This protein binds this small molecule.
Small molecule (SMILES): Cc1nc2ccc(OCc3nc(-c4ccccc4)cn3C)nn2c1C

Binding-site contacts:
Ligand atom C7 contacts residue PHE283 of chain 1.A at 3.5 Å (hydrophobic).
Ligand atom C22 contacts residue LYS272 of chain 1.A at 3.8 Å.
Ligand atom C21 contacts residue TYR247 of chain 1.A at 3.8 Å (hydrophobic).
Ligand atom C17 contacts residue GLY279 of chain 1.A at 3.4 Å.
Ligand atom N4 contacts residue PHE283 of chain 1.A at 3.7 Å.
Ligand atom C13 contacts residue GLN280 of chain 1.A at 3.5 Å.
Ligand atom C14 contacts residue TYR247 of chain 1.A at 3.3 Å (hydrophobic).
Ligand atom C2 contacts residue PHE250 of chain 1.A at 3.7 Å (hydrophobic).
Ligand atom C8 contacts residue PHE283 of chain 1.A at 3.7 Å (hydrophobic).
Ligand atom C11 contacts residue LEU229 of chain 1.A at 3.8 Å (hydrophobic).
Ligand atom C11 contacts residue ILE246 of chain 1.A at 3.7 Å (hydrophobic).
Ligand atom C20 contacts residue GLY279 of chain 1.A at 3.6 Å.
Ligand atom N18 contacts residue MET267 of chain 1.A at 3.8 Å.
Ligand atom N4 contacts residue GLN280 of chain 1.A at 3.6 Å.
Ligand atom C17 contacts residue MET267 of chain 1.A at 3.7 Å (hydrophobic).
Ligand atom C8 contacts residue ILE246 of chain 1.A at 3.7 Å (hydrophobic).
Ligand atom C5 contacts residue PHE283 of chain 1.A at 3.3 Å (hydrophobic).
Ligand atom C3 contacts residue PHE283 of chain 1.A at 3.5 Å (hydrophobic).
Ligand atom N18 contacts residue TYR247 of chain 1.A at 2.7 Å (h-bond).
Ligand atom N9 contacts residue PHE283 of chain 1.A at 3.5 Å.
Ligand atom N18 contacts residue GLY279 of chain 1.A at 3.6 Å.
Ligand atom C22 contacts residue GLU275 of chain 1.A at 3.6 Å.
Ligand atom C13 contacts residue TYR247 of chain 1.A at 3.2 Å (hydrophobic).
Ligand atom N6 contacts residue PHE283 of chain 1.A at 3.5 Å.
Ligand atom O12 contacts residue MET267 of chain 1.A at 3.5 Å (h-bond).
Ligand atom C1 contacts residue PHE283 of chain 1.A at 3.4 Å (hydrophobic).
Ligand atom C22 contacts residue VAL276 of chain 1.A at 3.7 Å (hydrophobic).
Ligand atom C16 contacts residue GLY279 of chain 1.A at 3.7 Å.
Ligand atom C23 contacts residue PRO266 of chain 1.A at 3.8 Å (hydrophobic).
Ligand atom C24 contacts residue PRO266 of chain 1.A at 3.7 Å (hydrophobic).
Ligand atom C14 contacts residue GLY279 of chain 1.A at 3.5 Å.
Ligand atom C25 contacts residue MET267 of chain 1.A at 3.8 Å (hydrophobic).
Ligand atom C23 contacts residue GLU275 of chain 1.A at 3.6 Å.
Ligand atom N15 contacts residue MET267 of chain 1.A at 3.7 Å.
Ligand atom C23 contacts residue LYS272 of chain 1.A at 3.3 Å.
Ligand atom C10 contacts residue GLN280 of chain 1.A at 3.4 Å.
Ligand atom C2 contacts residue PHE283 of chain 1.A at 3.5 Å (hydrophobic).
Ligand atom C20 contacts residue MET267 of chain 1.A at 3.6 Å (hydrophobic).
Ligand atom C7 contacts residue ILE246 of chain 1.A at 3.8 Å (hydrophobic).
Ligand atom N15 contacts residue GLY279 of chain 1.A at 3.5 Å (h-bond).

Sequence of chain 1.A:
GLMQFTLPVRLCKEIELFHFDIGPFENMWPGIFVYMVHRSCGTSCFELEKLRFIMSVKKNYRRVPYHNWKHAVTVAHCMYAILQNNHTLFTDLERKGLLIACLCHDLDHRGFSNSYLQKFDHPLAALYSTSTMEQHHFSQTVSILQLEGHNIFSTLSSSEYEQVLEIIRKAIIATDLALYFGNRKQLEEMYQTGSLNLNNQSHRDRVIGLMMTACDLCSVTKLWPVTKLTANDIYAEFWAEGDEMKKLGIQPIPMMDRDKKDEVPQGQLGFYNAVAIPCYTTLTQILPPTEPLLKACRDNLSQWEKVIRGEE